A small-molecule ligand and the protein it binds are described below.
Small molecule (SMILES): Nc1cc2ccccc2c2ccccc12

Sequence of chain 1.A:
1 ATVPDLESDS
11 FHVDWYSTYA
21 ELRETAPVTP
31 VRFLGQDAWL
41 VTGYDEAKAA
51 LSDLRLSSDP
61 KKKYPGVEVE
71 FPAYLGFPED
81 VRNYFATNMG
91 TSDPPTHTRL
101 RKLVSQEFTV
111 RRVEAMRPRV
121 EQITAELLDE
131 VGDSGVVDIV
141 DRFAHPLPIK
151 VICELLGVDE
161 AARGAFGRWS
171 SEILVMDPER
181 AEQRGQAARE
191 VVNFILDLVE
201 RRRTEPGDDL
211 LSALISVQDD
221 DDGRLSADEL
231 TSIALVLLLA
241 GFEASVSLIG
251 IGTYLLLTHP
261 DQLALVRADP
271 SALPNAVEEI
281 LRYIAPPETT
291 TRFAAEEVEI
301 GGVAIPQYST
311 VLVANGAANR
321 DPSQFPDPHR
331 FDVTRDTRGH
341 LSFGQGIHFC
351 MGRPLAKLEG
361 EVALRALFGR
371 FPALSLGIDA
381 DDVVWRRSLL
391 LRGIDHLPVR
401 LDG

Binding-site contacts:
Ligand atom C3 contacts residue 9AP1 of chain 1.D at 3.5 Å.
Ligand atom C6 contacts residue 9AP1 of chain 1.D at 3.4 Å.
Ligand atom C10 contacts residue VAL236 of chain 1.A at 4.0 Å (hydrophobic).
Ligand atom C1 contacts residue PRO287 of chain 1.A at 3.4 Å (hydrophobic).
Ligand atom C3 contacts residue PRO287 of chain 1.A at 4.2 Å (hydrophobic).
Ligand atom C2 contacts residue ALA244 of chain 1.A at 4.2 Å (hydrophobic).
Ligand atom C7 contacts residue ALA240 of chain 1.A at 3.5 Å (hydrophobic).
Ligand atom N1 contacts residue HEM1 of chain 1.B at 2.1 Å.
Ligand atom N1 contacts residue CYS350 of chain 1.A at 4.2 Å.
Ligand atom C5 contacts residue PRO287 of chain 1.A at 3.2 Å (hydrophobic).
Ligand atom C5 contacts residue 9AP1 of chain 1.D at 3.9 Å.
Ligand atom C11 contacts residue 9AP1 of chain 1.D at 3.7 Å.
Ligand atom C14 contacts residue 9AP1 of chain 1.D at 4.0 Å.
Ligand atom C7 contacts residue HEM1 of chain 1.B at 3.0 Å.
Ligand atom C4 contacts residue 9AP1 of chain 1.D at 3.8 Å.
Ligand atom C4 contacts residue HEM1 of chain 1.B at 3.4 Å.
Ligand atom C14 contacts residue HEM1 of chain 1.B at 4.1 Å.
Ligand atom C10 contacts residue 9AP1 of chain 1.D at 4.3 Å.
Ligand atom C1 contacts residue HEM1 of chain 1.B at 3.8 Å.
Ligand atom C9 contacts residue HEM1 of chain 1.B at 3.8 Å.
Ligand atom C5 contacts residue LEU391 of chain 1.A at 4.0 Å (hydrophobic).
Ligand atom C1 contacts residue 9AP1 of chain 1.D at 4.2 Å.
Ligand atom N1 contacts residue ALA240 of chain 1.A at 3.6 Å.
Ligand atom C12 contacts residue GLY90 of chain 1.A at 3.6 Å.
Ligand atom C11 contacts residue HEM1 of chain 1.B at 4.0 Å.
Ligand atom C10 contacts residue GLY90 of chain 1.A at 4.1 Å.
Ligand atom C9 contacts residue 9AP1 of chain 1.D at 4.0 Å.
Ligand atom C9 contacts residue ALA240 of chain 1.A at 4.2 Å (hydrophobic).
Ligand atom C13 contacts residue GLY90 of chain 1.A at 4.3 Å.
Ligand atom C10 contacts residue HEM1 of chain 1.B at 3.9 Å.
Ligand atom C12 contacts residue 9AP1 of chain 1.D at 4.3 Å.
Ligand atom C1 contacts residue LEU391 of chain 1.A at 3.6 Å (hydrophobic).
Ligand atom C13 contacts residue HEM1 of chain 1.B at 4.4 Å.
Ligand atom C4 contacts residue ALA240 of chain 1.A at 4.2 Å (hydrophobic).
Ligand atom C5 contacts residue LEU390 of chain 1.A at 4.1 Å (hydrophobic).
Ligand atom C6 contacts residue HEM1 of chain 1.B at 4.1 Å.
Ligand atom C8 contacts residue ALA240 of chain 1.A at 3.5 Å (hydrophobic).
Ligand atom C8 contacts residue HEM1 of chain 1.B at 3.2 Å.
Ligand atom C2 contacts residue HEM1 of chain 1.B at 3.3 Å.
Ligand atom C2 contacts residue 9AP1 of chain 1.D at 4.2 Å.